Sequence of chain 1.C:
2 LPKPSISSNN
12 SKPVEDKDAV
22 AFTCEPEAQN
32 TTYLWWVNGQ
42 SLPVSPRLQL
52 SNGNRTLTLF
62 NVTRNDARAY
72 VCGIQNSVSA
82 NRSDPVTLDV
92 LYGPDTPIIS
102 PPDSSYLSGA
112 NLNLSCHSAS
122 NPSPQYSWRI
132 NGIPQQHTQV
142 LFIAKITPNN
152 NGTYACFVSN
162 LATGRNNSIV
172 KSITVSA

Binding-site contacts:
Ligand atom C7 contacts residue ASN10 of chain 1.C at 2.9 Å.
Ligand atom O7 contacts residue ASP19 of chain 1.C at 3.1 Å (salt-bridge).
Ligand atom N2 contacts residue ASN10 of chain 1.C at 2.7 Å (h-bond).
Ligand atom C1 contacts residue ASN10 of chain 1.C at 1.4 Å.
Ligand atom C5 contacts residue ASN10 of chain 1.C at 3.6 Å.
Ligand atom C4 contacts residue ASN10 of chain 1.C at 4.2 Å.
Ligand atom C3 contacts residue ASN10 of chain 1.C at 3.8 Å.
Ligand atom O7 contacts residue ASN10 of chain 1.C at 3.3 Å (h-bond).
Ligand atom C8 contacts residue ASN10 of chain 1.C at 3.4 Å.
Ligand atom C7 contacts residue ASP19 of chain 1.C at 4.0 Å.
Ligand atom N2 contacts residue ASP19 of chain 1.C at 4.2 Å.
Ligand atom C1 contacts residue ALA20 of chain 1.C at 4.3 Å (hydrophobic).
Ligand atom O3 contacts residue ASN10 of chain 1.C at 4.5 Å.
Ligand atom O5 contacts residue ASN10 of chain 1.C at 2.3 Å (h-bond).
Ligand atom C2 contacts residue ASN10 of chain 1.C at 2.5 Å.
Ligand atom O5 contacts residue ALA22 of chain 1.C at 4.3 Å.

The small molecule below binds the protein below.
Small molecule (SMILES): CC(=O)N[C@H]1[C@H](O[C@H]2[C@H](O)[C@@H](NC(C)=O)CO[C@@H]2CO)O[C@H](CO)[C@@H](O)[C@@H]1O